Sequence of chain 1.B:
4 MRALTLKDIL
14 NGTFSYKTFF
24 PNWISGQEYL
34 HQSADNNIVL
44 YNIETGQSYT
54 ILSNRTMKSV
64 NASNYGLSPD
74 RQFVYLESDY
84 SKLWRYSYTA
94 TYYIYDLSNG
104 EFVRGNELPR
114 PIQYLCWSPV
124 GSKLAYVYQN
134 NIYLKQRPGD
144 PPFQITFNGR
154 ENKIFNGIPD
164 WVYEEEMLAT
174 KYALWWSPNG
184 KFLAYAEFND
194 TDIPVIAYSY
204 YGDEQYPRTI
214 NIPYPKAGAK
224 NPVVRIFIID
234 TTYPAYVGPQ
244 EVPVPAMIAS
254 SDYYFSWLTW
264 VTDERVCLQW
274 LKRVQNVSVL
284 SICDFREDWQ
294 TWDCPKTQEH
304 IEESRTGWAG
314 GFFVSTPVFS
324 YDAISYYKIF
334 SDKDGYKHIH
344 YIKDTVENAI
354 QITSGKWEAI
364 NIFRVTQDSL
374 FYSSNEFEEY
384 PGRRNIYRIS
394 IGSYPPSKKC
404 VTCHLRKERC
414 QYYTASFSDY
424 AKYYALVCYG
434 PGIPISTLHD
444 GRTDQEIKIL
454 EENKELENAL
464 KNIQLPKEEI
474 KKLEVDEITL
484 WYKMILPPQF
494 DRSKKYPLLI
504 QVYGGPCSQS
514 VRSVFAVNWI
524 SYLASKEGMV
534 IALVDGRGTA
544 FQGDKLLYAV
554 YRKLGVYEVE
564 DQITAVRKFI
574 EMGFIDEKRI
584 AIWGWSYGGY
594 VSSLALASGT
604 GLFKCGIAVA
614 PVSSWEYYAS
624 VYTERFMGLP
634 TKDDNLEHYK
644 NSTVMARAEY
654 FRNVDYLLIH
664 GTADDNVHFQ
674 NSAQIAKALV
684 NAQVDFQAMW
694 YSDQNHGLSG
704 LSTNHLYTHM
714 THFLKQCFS

Binding-site contacts:
Ligand atom C6 contacts residue ASP195 of chain 1.B at 3.4 Å.
Ligand atom C2 contacts residue ASN192 of chain 1.B at 2.5 Å.
Ligand atom C4 contacts residue ASN192 of chain 1.B at 4.2 Å.
Ligand atom C6 contacts residue THR194 of chain 1.B at 4.2 Å.
Ligand atom C8 contacts residue ILE157 of chain 1.B at 4.3 Å (hydrophobic).
Ligand atom O6 contacts residue ASP195 of chain 1.B at 3.6 Å.
Ligand atom O5 contacts residue ASN192 of chain 1.B at 2.3 Å (h-bond).
Ligand atom C8 contacts residue THR194 of chain 1.B at 4.4 Å.
Ligand atom C8 contacts residue ASP195 of chain 1.B at 3.6 Å.
Ligand atom O6 contacts residue LYS223 of chain 1.B at 4.2 Å.
Ligand atom C8 contacts residue GLU190 of chain 1.B at 4.2 Å.
Ligand atom C5 contacts residue ASN192 of chain 1.B at 3.6 Å.
Ligand atom C7 contacts residue ASN192 of chain 1.B at 3.2 Å.
Ligand atom O5 contacts residue THR194 of chain 1.B at 3.8 Å.
Ligand atom C8 contacts residue ASN151 of chain 1.B at 3.4 Å.
Ligand atom C1 contacts residue THR194 of chain 1.B at 3.7 Å.
Ligand atom C7 contacts residue ILE157 of chain 1.B at 4.2 Å (hydrophobic).
Ligand atom O7 contacts residue ASN192 of chain 1.B at 3.0 Å (h-bond).
Ligand atom C1 contacts residue ILE157 of chain 1.B at 4.1 Å (hydrophobic).
Ligand atom C3 contacts residue ASN192 of chain 1.B at 3.8 Å.
Ligand atom C5 contacts residue THR194 of chain 1.B at 3.9 Å.
Ligand atom N2 contacts residue ASN192 of chain 1.B at 3.0 Å (h-bond).
Ligand atom O7 contacts residue GLU190 of chain 1.B at 3.8 Å.
Ligand atom N2 contacts residue ILE157 of chain 1.B at 4.0 Å.
Ligand atom C1 contacts residue ASN192 of chain 1.B at 1.4 Å.

This small molecule binds to this protein.
Small molecule (SMILES): CC(=O)N[C@H]1[C@H](O[C@H]2[C@H](O)[C@@H](NC(C)=O)CO[C@@H]2CO)O[C@H](CO)[C@@H](O)[C@@H]1O